This small molecule binds to this protein.
Small molecule (SMILES): Nc1ncnc2c1ncn2[C@H]1C[C@H](O)[C@@H](COP(=O)(O)O)O1

Sequence of chain 2.I:
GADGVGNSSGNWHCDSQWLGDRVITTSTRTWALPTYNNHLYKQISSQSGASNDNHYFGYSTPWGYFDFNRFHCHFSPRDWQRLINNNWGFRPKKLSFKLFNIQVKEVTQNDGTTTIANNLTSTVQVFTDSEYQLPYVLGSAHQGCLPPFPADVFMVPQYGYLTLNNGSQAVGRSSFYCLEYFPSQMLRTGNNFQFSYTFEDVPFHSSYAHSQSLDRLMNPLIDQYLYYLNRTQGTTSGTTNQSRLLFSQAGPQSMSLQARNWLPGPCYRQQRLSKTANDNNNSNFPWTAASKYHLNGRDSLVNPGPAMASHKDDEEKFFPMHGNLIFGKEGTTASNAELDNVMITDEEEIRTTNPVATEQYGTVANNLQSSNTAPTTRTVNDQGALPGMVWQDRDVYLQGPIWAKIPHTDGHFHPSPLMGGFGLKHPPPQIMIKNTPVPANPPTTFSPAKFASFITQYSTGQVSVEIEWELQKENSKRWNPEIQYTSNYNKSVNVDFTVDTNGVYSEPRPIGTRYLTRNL

Binding-site contacts:
Ligand atom N9 contacts residue HIS630 of chain 2.I at 4.2 Å.
Ligand atom C5 contacts residue PRO419 of chain 2.I at 4.2 Å (hydrophobic).
Ligand atom C1' contacts residue HIS630 of chain 2.I at 4.0 Å.
Ligand atom C2' contacts residue PRO419 of chain 2.I at 4.0 Å (hydrophobic).
Ligand atom N1 contacts residue PRO631 of chain 2.I at 4.2 Å.
Ligand atom N1 contacts residue VAL418 of chain 2.I at 3.8 Å.
Ligand atom N9 contacts residue PRO419 of chain 2.I at 4.2 Å.
Ligand atom N3 contacts residue PRO419 of chain 2.I at 4.3 Å.
Ligand atom O4' contacts residue HIS630 of chain 2.I at 4.4 Å.
Ligand atom C4 contacts residue PRO419 of chain 2.I at 4.2 Å (hydrophobic).
Ligand atom O5' contacts residue PHE629 of chain 2.I at 4.2 Å.
Ligand atom N6 contacts residue VAL418 of chain 2.I at 3.6 Å.
Ligand atom N7 contacts residue HIS630 of chain 2.I at 4.1 Å.
Ligand atom O5' contacts residue PRO631 of chain 2.I at 4.1 Å.
Ligand atom C5 contacts residue SER632 of chain 2.I at 4.3 Å.
Ligand atom N7 contacts residue ASP609 of chain 2.I at 4.5 Å.
Ligand atom O2P contacts residue PRO631 of chain 2.I at 3.8 Å.
Ligand atom N6 contacts residue GLY639 of chain 2.I at 2.8 Å (h-bond).
Ligand atom N6 contacts residue SER632 of chain 2.I at 3.9 Å.
Ligand atom N7 contacts residue SER632 of chain 2.I at 3.8 Å.
Ligand atom C6 contacts residue GLY639 of chain 2.I at 3.7 Å.
Ligand atom C8 contacts residue HIS630 of chain 2.I at 3.4 Å.
Ligand atom C6 contacts residue VAL418 of chain 2.I at 3.8 Å (hydrophobic).
Ligand atom N6 contacts residue GLY637 of chain 2.I at 4.1 Å.
Ligand atom C2 contacts residue PRO419 of chain 2.I at 4.4 Å (hydrophobic).
Ligand atom C6 contacts residue PRO631 of chain 2.I at 4.0 Å (hydrophobic).
Ligand atom O2P contacts residue PHE629 of chain 2.I at 4.0 Å.
Ligand atom N6 contacts residue PRO631 of chain 2.I at 3.9 Å.
Ligand atom O4' contacts residue PRO631 of chain 2.I at 3.8 Å.
Ligand atom C6 contacts residue SER632 of chain 2.I at 4.3 Å.
Ligand atom N7 contacts residue PRO419 of chain 2.I at 4.4 Å.
Ligand atom N1 contacts residue GLY639 of chain 2.I at 2.9 Å (h-bond).
Ligand atom C6 contacts residue PRO419 of chain 2.I at 4.4 Å (hydrophobic).
Ligand atom C2 contacts residue GLY639 of chain 2.I at 3.7 Å.
Ligand atom N1 contacts residue ILE622 of chain 2.I at 4.4 Å.
Ligand atom O2P contacts residue HIS628 of chain 2.I at 4.3 Å.
Ligand atom N6 contacts residue PHE638 of chain 2.I at 3.8 Å.
Ligand atom C8 contacts residue PRO419 of chain 2.I at 4.3 Å (hydrophobic).
Ligand atom C5 contacts residue PRO631 of chain 2.I at 4.4 Å (hydrophobic).
Ligand atom N6 contacts residue PRO633 of chain 2.I at 4.2 Å.